This small molecule binds to this protein.
Small molecule (SMILES): CCCCCCCCCCCCOS(=O)(=O)O

Binding-site contacts:
Ligand atom C9 contacts residue SDS1 of chain 13.B at 0.7 Å.
Ligand atom O4 contacts residue ARG59 of chain 10.A at 3.0 Å.
Ligand atom O3S contacts residue SDS1 of chain 13.B at 2.1 Å.
Ligand atom C3 contacts residue SER27 of chain 10.A at 3.1 Å.
Ligand atom C3 contacts residue ALA55 of chain 10.A at 3.8 Å (hydrophobic).
Ligand atom C7 contacts residue SDS1 of chain 13.B at 0.7 Å.
Ligand atom O2S contacts residue ARG59 of chain 10.A at 3.2 Å.
Ligand atom C12 contacts residue SER27 of chain 13.A at 3.3 Å.
Ligand atom O4 contacts residue SDS1 of chain 13.B at 1.4 Å.
Ligand atom C11 contacts residue SDS1 of chain 13.B at 0.6 Å.
Ligand atom O1S contacts residue SDS1 of chain 13.B at 1.1 Å.
Ligand atom S contacts residue GLU63 of chain 10.A at 3.4 Å (salt-bridge).
Ligand atom C3 contacts residue SDS1 of chain 13.B at 0.6 Å.
Ligand atom O1S contacts residue GLU56 of chain 13.A at 3.7 Å.
Ligand atom C2 contacts residue ALA55 of chain 10.A at 3.8 Å (hydrophobic).
Ligand atom C1 contacts residue SDS1 of chain 13.B at 0.4 Å.
Ligand atom O3S contacts residue LEU31 of chain 13.A at 3.7 Å.
Ligand atom S contacts residue SDS1 of chain 13.B at 0.7 Å.
Ligand atom C5 contacts residue SDS1 of chain 13.B at 0.4 Å.
Ligand atom C4 contacts residue SDS1 of chain 13.B at 0.4 Å.
Ligand atom O3S contacts residue GLU63 of chain 10.A at 2.4 Å (salt-bridge).
Ligand atom C8 contacts residue LEU81 of chain 13.A at 3.7 Å (hydrophobic).
Ligand atom O2S contacts residue SDS1 of chain 13.B at 0.6 Å.
Ligand atom C6 contacts residue SDS1 of chain 13.B at 0.6 Å.
Ligand atom C8 contacts residue SDS1 of chain 13.B at 0.7 Å.
Ligand atom O3S contacts residue ARG59 of chain 10.A at 3.2 Å.
Ligand atom C12 contacts residue SDS1 of chain 13.B at 0.4 Å.
Ligand atom C4 contacts residue SER27 of chain 10.A at 3.4 Å.
Ligand atom C5 contacts residue SER27 of chain 10.A at 3.2 Å.
Ligand atom O1S contacts residue ALA55 of chain 13.A at 2.9 Å.
Ligand atom C1 contacts residue SER27 of chain 13.A at 3.2 Å.
Ligand atom O4 contacts residue ARG59 of chain 13.A at 3.5 Å (salt-bridge).
Ligand atom C4 contacts residue ARG59 of chain 13.A at 3.8 Å.
Ligand atom C2 contacts residue SDS1 of chain 13.B at 0.7 Å.
Ligand atom S contacts residue ARG59 of chain 10.A at 3.3 Å.
Ligand atom O4 contacts residue GLU63 of chain 10.A at 3.4 Å (salt-bridge).
Ligand atom O2S contacts residue SER27 of chain 13.A at 3.4 Å (h-bond).
Ligand atom C3 contacts residue ARG59 of chain 13.A at 3.6 Å.
Ligand atom C2 contacts residue GLU63 of chain 13.A at 3.7 Å.
Ligand atom C10 contacts residue SDS1 of chain 13.B at 0.7 Å.

Sequence of chain 13.A:
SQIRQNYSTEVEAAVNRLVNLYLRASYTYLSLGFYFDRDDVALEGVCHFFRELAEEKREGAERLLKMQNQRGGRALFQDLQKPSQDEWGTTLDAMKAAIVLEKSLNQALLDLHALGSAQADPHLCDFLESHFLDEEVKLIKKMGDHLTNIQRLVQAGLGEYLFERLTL

Sequence of chain 10.A:
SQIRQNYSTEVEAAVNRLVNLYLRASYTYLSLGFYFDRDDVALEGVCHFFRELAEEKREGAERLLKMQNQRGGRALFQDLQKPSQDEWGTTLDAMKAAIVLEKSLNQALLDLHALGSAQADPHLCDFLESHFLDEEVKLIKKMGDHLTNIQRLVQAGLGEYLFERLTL